The protein below binds the small molecule below.
Small molecule (SMILES): Cc1cc(-c2noc(C(F)(F)F)n2)ccc1OCCCc1cc(C(=O)N(C)C)no1

Binding-site contacts:
Ligand atom C30 contacts residue TYR193 of chain 56.A at 3.8 Å (hydrophobic).
Ligand atom C16 contacts residue ILE184 of chain 56.A at 3.2 Å (hydrophobic).
Ligand atom C21 contacts residue ILE182 of chain 56.A at 3.4 Å (hydrophobic).
Ligand atom C06 contacts residue TYR193 of chain 56.A at 3.8 Å (hydrophobic).
Ligand atom N02 contacts residue PHE115 of chain 56.A at 3.6 Å.
Ligand atom C29 contacts residue VAL195 of chain 56.A at 3.4 Å (hydrophobic).
Ligand atom C13 contacts residue ILE119 of chain 56.A at 3.4 Å (hydrophobic).
Ligand atom C29 contacts residue SER194 of chain 56.A at 3.5 Å.
Ligand atom F25 contacts residue ALA145 of chain 56.A at 3.0 Å.
Ligand atom C14 contacts residue ILE119 of chain 56.A at 3.6 Å (hydrophobic).
Ligand atom C07 contacts residue TYR193 of chain 56.A at 3.6 Å (hydrophobic).
Ligand atom F26 contacts residue PHE147 of chain 56.A at 2.6 Å.
Ligand atom C22 contacts residue ALA145 of chain 56.A at 3.6 Å (hydrophobic).
Ligand atom C08 contacts residue ALA117 of chain 56.A at 3.8 Å (hydrophobic).
Ligand atom F24 contacts residue ALA169 of chain 56.A at 3.3 Å.
Ligand atom N20 contacts residue PHE147 of chain 56.A at 3.4 Å.
Ligand atom F26 contacts residue ALA145 of chain 56.A at 2.9 Å.
Ligand atom N19 contacts residue LEU220 of chain 56.A at 3.1 Å.
Ligand atom C30 contacts residue PHE115 of chain 56.A at 3.6 Å (hydrophobic).
Ligand atom C21 contacts residue PHE147 of chain 56.A at 3.8 Å (hydrophobic).
Ligand atom C05 contacts residue TYR193 of chain 56.A at 3.3 Å (hydrophobic).
Ligand atom N28 contacts residue TYR193 of chain 56.A at 3.4 Å.
Ligand atom N20 contacts residue ILE184 of chain 56.A at 3.8 Å.
Ligand atom N20 contacts residue ILE182 of chain 56.A at 3.3 Å.
Ligand atom C22 contacts residue ALA169 of chain 56.A at 3.5 Å (hydrophobic).
Ligand atom F24 contacts residue ILE182 of chain 56.A at 3.6 Å.
Ligand atom C12 contacts residue ILE119 of chain 56.A at 3.4 Å (hydrophobic).
Ligand atom F26 contacts residue ALA169 of chain 56.A at 2.5 Å.
Ligand atom C08 contacts residue MET241 of chain 56.A at 3.6 Å (hydrophobic).
Ligand atom O01 contacts residue PHE115 of chain 56.A at 3.5 Å.
Ligand atom O01 contacts residue THR97 of chain 56.A at 3.6 Å.
Ligand atom C22 contacts residue PHE147 of chain 56.A at 3.8 Å (hydrophobic).
Ligand atom C17 contacts residue ILE184 of chain 56.A at 3.4 Å (hydrophobic).
Ligand atom O23 contacts residue LEU220 of chain 56.A at 3.2 Å.
Ligand atom N02 contacts residue THR97 of chain 56.A at 3.4 Å.
Ligand atom C29 contacts residue TYR193 of chain 56.A at 3.5 Å (hydrophobic).
Ligand atom F26 contacts residue MET146 of chain 56.A at 3.2 Å.
Ligand atom C04 contacts residue TYR193 of chain 56.A at 3.8 Å (hydrophobic).
Ligand atom O10 contacts residue ILE95 of chain 56.A at 3.3 Å.
Ligand atom F25 contacts residue VAL171 of chain 56.A at 3.1 Å.

Sequence of chain 56.B:
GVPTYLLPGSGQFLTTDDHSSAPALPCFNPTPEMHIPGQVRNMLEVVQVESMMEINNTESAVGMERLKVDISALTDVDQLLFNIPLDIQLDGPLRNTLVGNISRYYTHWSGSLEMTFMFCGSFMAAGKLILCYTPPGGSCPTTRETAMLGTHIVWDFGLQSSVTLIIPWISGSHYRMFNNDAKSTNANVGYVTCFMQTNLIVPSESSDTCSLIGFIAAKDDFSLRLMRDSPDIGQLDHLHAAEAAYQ

Sequence of chain 56.A:
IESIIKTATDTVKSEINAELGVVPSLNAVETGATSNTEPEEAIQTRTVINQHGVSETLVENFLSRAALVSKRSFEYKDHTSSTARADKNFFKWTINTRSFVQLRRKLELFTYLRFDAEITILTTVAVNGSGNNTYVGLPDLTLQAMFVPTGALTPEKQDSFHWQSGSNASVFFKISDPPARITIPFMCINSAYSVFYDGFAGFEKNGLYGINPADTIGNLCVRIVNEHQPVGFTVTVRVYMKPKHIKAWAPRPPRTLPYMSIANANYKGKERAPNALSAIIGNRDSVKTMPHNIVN